Binding-site contacts:
Ligand atom O1 contacts residue GLN104 of chain 50.A at 3.9 Å.
Ligand atom O3 contacts residue TYR194 of chain 50.A at 3.9 Å.
Ligand atom O6 contacts residue LEU103 of chain 50.A at 4.0 Å.
Ligand atom O1 contacts residue TYR194 of chain 50.A at 3.8 Å.
Ligand atom O5 contacts residue LEU103 of chain 50.A at 3.0 Å (h-bond).
Ligand atom O5 contacts residue THR102 of chain 50.A at 3.6 Å.
Ligand atom C6 contacts residue LEU103 of chain 50.A at 2.7 Å (hydrophobic).
Ligand atom O4 contacts residue ASN215 of chain 50.A at 3.4 Å (h-bond).
Ligand atom C2 contacts residue MET217 of chain 50.A at 3.5 Å (hydrophobic).
Ligand atom O3 contacts residue ILE101 of chain 50.A at 3.5 Å.
Ligand atom O3 contacts residue ASN215 of chain 50.A at 2.1 Å.
Ligand atom C5 contacts residue HIS263 of chain 50.A at 3.9 Å.
Ligand atom O3 contacts residue MET217 of chain 50.A at 2.5 Å (h-bond).
Ligand atom O6 contacts residue THR102 of chain 50.A at 2.4 Å.
Ligand atom C5 contacts residue THR102 of chain 50.A at 2.8 Å.
Ligand atom O4 contacts residue ILE101 of chain 50.A at 4.0 Å.
Ligand atom C6 contacts residue THR102 of chain 50.A at 1.9 Å.
Ligand atom C6 contacts residue ILE101 of chain 50.A at 3.2 Å (hydrophobic).
Ligand atom C4 contacts residue ASN215 of chain 50.A at 4.0 Å.
Ligand atom O1 contacts residue MET195 of chain 50.A at 3.8 Å.
Ligand atom O2 contacts residue MET217 of chain 50.A at 3.3 Å (h-bond).
Ligand atom C1 contacts residue MET195 of chain 50.A at 3.2 Å (hydrophobic).
Ligand atom O2 contacts residue MET195 of chain 50.A at 3.6 Å.
Ligand atom C6 contacts residue HIS241 of chain 50.A at 3.7 Å.
Ligand atom C4 contacts residue HIS263 of chain 50.A at 3.7 Å.
Ligand atom O4 contacts residue THR102 of chain 50.A at 3.8 Å.
Ligand atom C3 contacts residue MET217 of chain 50.A at 3.2 Å (hydrophobic).
Ligand atom C6 contacts residue LEU103 of chain 50.A at 3.2 Å (hydrophobic).
Ligand atom O2 contacts residue ASN215 of chain 50.A at 3.5 Å.
Ligand atom O5 contacts residue LEU103 of chain 50.A at 3.3 Å.
Ligand atom O2 contacts residue TYR193 of chain 50.A at 3.9 Å.
Ligand atom O6 contacts residue ILE101 of chain 50.A at 2.1 Å (h-bond).
Ligand atom O6 contacts residue LEU103 of chain 50.A at 3.3 Å.
Ligand atom C5 contacts residue LEU103 of chain 50.A at 3.5 Å (hydrophobic).
Ligand atom C4 contacts residue THR102 of chain 50.A at 3.9 Å.
Ligand atom C2 contacts residue TYR193 of chain 50.A at 3.8 Å (hydrophobic).
Ligand atom C3 contacts residue ASN215 of chain 50.A at 3.5 Å.
Ligand atom O6 contacts residue HIS241 of chain 50.A at 4.0 Å.
Ligand atom C5 contacts residue LEU103 of chain 50.A at 3.0 Å (hydrophobic).
Ligand atom O4 contacts residue HIS263 of chain 50.A at 2.6 Å.

Sequence of chain 50.A:
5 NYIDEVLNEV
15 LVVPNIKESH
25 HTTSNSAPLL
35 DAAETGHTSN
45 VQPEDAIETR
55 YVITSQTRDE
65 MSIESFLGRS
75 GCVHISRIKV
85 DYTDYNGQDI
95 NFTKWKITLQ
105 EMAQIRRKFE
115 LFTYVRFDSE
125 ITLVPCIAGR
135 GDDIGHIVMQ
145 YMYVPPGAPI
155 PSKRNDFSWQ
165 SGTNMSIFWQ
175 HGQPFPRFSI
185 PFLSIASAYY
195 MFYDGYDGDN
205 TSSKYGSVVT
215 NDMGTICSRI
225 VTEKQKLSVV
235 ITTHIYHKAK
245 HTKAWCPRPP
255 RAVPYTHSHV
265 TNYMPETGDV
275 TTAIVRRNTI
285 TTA

The small molecule below binds the protein below.
Small molecule (SMILES): OC[C@H]1O[C@@](CO)(O[C@H]2O[C@H](CO)[C@@H](O)[C@H](O)[C@H]2O)[C@@H](O)[C@@H]1O